Sequence of chain 1.B:
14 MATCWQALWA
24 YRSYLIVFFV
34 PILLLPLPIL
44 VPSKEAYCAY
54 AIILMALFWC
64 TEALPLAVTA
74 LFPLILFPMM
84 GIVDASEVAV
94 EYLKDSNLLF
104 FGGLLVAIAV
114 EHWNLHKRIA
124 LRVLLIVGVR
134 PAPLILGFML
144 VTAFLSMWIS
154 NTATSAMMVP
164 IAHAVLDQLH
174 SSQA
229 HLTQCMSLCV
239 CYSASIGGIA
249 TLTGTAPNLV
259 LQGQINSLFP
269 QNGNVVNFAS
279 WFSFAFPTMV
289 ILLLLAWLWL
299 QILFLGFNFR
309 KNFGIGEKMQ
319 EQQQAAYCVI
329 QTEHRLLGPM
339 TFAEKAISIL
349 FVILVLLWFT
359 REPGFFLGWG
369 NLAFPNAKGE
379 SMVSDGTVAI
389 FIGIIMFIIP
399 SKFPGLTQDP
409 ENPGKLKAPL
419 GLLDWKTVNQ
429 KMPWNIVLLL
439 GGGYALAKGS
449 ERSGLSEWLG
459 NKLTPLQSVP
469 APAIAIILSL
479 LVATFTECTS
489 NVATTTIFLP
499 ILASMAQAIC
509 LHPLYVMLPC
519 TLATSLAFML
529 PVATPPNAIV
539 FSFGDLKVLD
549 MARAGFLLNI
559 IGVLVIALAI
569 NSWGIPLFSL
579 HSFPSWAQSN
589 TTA

Binding-site contacts:
Ligand atom CAK contacts residue MET82 of chain 1.A at 3.3 Å (hydrophobic).
Ligand atom CAC contacts residue LEU79 of chain 1.A at 3.9 Å (hydrophobic).
Ligand atom CAC contacts residue PHE75 of chain 1.A at 4.2 Å (hydrophobic).
Ligand atom CAI contacts residue MET83 of chain 1.A at 4.4 Å (hydrophobic).
Ligand atom CAU contacts residue TYR53 of chain 1.A at 3.5 Å (hydrophobic).
Ligand atom CBB contacts residue LEU79 of chain 1.A at 4.4 Å (hydrophobic).
Ligand atom CBB contacts residue PRO34 of chain 1.A at 4.5 Å (hydrophobic).
Ligand atom CAP contacts residue LEU79 of chain 1.A at 3.7 Å (hydrophobic).
Ligand atom CBF contacts residue MET83 of chain 1.A at 4.4 Å (hydrophobic).
Ligand atom CBI contacts residue TYR53 of chain 1.A at 4.5 Å (hydrophobic).
Ligand atom CAQ contacts residue MET82 of chain 1.A at 3.9 Å (hydrophobic).
Ligand atom CAS contacts residue LEU38 of chain 1.A at 4.0 Å (hydrophobic).
Ligand atom OAF contacts residue TYR50 of chain 1.A at 4.2 Å.
Ligand atom CAR contacts residue PRO41 of chain 1.A at 4.0 Å (hydrophobic).
Ligand atom CAR contacts residue TYR50 of chain 1.A at 4.2 Å (hydrophobic).
Ligand atom CAA contacts residue PRO34 of chain 1.A at 4.3 Å (hydrophobic).
Ligand atom CAM contacts residue TYR50 of chain 1.A at 4.0 Å (hydrophobic).
Ligand atom CAJ contacts residue PHE389 of chain 1.B at 4.3 Å (hydrophobic).
Ligand atom CAZ contacts residue MET82 of chain 1.A at 4.3 Å (hydrophobic).
Ligand atom CAC contacts residue LEU57 of chain 1.A at 3.6 Å (hydrophobic).
Ligand atom CAB contacts residue ILE396 of chain 1.B at 3.7 Å (hydrophobic).
Ligand atom CAQ contacts residue LEU79 of chain 1.A at 4.4 Å (hydrophobic).
Ligand atom CBB contacts residue TYR53 of chain 1.A at 4.1 Å (hydrophobic).
Ligand atom CAN contacts residue PHE389 of chain 1.B at 3.9 Å (hydrophobic).
Ligand atom CAY contacts residue TYR50 of chain 1.A at 3.6 Å (hydrophobic).
Ligand atom CBG contacts residue LEU79 of chain 1.A at 4.3 Å (hydrophobic).
Ligand atom CBC contacts residue TYR50 of chain 1.A at 3.9 Å (hydrophobic).
Ligand atom CAI contacts residue MET82 of chain 1.A at 3.1 Å (hydrophobic).
Ligand atom OAW contacts residue TYR50 of chain 1.A at 3.4 Å (h-bond).
Ligand atom CAT contacts residue PRO41 of chain 1.A at 4.1 Å (hydrophobic).
Ligand atom CAU contacts residue LEU38 of chain 1.A at 4.5 Å (hydrophobic).
Ligand atom CAC contacts residue TYR53 of chain 1.A at 4.5 Å (hydrophobic).
Ligand atom CBE contacts residue LEU79 of chain 1.A at 3.6 Å (hydrophobic).
Ligand atom OAG contacts residue TYR50 of chain 1.A at 4.1 Å.

Sequence of chain 1.A:
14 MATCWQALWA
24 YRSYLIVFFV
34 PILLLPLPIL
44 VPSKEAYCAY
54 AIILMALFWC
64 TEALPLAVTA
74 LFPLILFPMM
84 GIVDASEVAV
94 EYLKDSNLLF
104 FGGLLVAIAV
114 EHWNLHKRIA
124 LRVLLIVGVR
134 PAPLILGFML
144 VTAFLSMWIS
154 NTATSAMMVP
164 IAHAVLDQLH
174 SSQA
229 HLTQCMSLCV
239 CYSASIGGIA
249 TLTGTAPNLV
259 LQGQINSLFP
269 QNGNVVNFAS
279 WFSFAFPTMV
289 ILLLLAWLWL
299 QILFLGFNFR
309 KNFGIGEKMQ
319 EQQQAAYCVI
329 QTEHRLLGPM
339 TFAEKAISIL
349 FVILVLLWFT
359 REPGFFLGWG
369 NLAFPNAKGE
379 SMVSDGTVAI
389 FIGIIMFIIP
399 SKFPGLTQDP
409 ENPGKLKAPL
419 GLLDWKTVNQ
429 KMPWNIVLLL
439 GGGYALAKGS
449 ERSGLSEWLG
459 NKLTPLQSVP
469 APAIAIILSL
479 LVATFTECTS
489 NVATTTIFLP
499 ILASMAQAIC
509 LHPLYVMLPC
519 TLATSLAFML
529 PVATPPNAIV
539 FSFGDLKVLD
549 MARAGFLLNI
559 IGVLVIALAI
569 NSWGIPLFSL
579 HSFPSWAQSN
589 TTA

This protein binds this small molecule.
Small molecule (SMILES): CC(C)CCC[C@@H](C)[C@H]1CC[C@H]2[C@@H]3CC=C4C[C@@H](OC(=O)CCC(=O)O)CC[C@]4(C)[C@H]3CC[C@]12C